Sequence of chain 1.A:
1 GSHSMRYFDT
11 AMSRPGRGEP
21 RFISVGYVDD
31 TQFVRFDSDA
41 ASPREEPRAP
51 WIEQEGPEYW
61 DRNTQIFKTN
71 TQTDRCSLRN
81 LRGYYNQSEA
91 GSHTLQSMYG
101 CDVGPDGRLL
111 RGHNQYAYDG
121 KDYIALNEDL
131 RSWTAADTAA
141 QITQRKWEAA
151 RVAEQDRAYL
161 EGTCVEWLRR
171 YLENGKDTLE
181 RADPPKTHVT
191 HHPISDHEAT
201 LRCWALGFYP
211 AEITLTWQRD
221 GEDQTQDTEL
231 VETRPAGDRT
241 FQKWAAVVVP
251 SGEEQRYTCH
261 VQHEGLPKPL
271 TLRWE

The small molecule below binds the protein below.
Small molecule (SMILES): CC(C)C[C@H](NC(=O)[C@H](CS)NC(=O)[C@H](Cc1ccc(O)cc1)NC(=O)[C@H](CCCCN)NC(=O)[C@H](CCCCN)NC(=O)[C@H](CCCCN)NC(=O)[C@@H](NC(=O)[C@@H](N)Cc1ccccc1)C(C)C)C(=O)O

Binding-site contacts:
Ligand atom C contacts residue TYR7 of chain 1.A at 3.1 Å (hydrophobic).
Ligand atom CA contacts residue SER77 of chain 1.A at 3.5 Å.
Ligand atom N contacts residue TYR7 of chain 1.A at 3.3 Å (h-bond).
Ligand atom O contacts residue ASN70 of chain 1.A at 2.9 Å (h-bond).
Ligand atom O contacts residue TYR159 of chain 1.A at 2.6 Å (h-bond).
Ligand atom SG contacts residue CYS76 of chain 1.A at 2.1 Å (h-bond).
Ligand atom SG contacts residue SER77 of chain 1.A at 3.4 Å (h-bond).
Ligand atom N contacts residue TYR171 of chain 1.A at 2.7 Å (h-bond).
Ligand atom CD2 contacts residue TRP167 of chain 1.A at 3.4 Å (hydrophobic).
Ligand atom CB contacts residue TYR99 of chain 1.A at 3.4 Å (hydrophobic).
Ligand atom O contacts residue ASN80 of chain 1.A at 3.0 Å (h-bond).
Ligand atom CD1 contacts residue SER77 of chain 1.A at 3.4 Å.
Ligand atom CG1 contacts residue ASN63 of chain 1.A at 3.4 Å.
Ligand atom CB contacts residue CYS76 of chain 1.A at 3.1 Å (hydrophobic).
Ligand atom NZ contacts residue ASP9 of chain 1.A at 2.8 Å (salt-bridge).
Ligand atom CB contacts residue ASN70 of chain 1.A at 3.5 Å.
Ligand atom O contacts residue TRP147 of chain 1.A at 3.4 Å.
Ligand atom SG contacts residue ASN80 of chain 1.A at 3.3 Å (h-bond).
Ligand atom O contacts residue TRP147 of chain 1.A at 3.0 Å (h-bond).
Ligand atom CA contacts residue TYR7 of chain 1.A at 3.3 Å (hydrophobic).
Ligand atom C contacts residue THR73 of chain 1.A at 3.4 Å.
Ligand atom CD contacts residue ASP9 of chain 1.A at 3.5 Å.
Ligand atom OXT contacts residue THR143 of chain 1.A at 2.6 Å (h-bond).
Ligand atom O contacts residue LYS146 of chain 1.A at 3.1 Å (salt-bridge).
Ligand atom O contacts residue TYR84 of chain 1.A at 3.4 Å (h-bond).
Ligand atom N contacts residue ASN70 of chain 1.A at 3.0 Å (h-bond).
Ligand atom N contacts residue SER77 of chain 1.A at 3.0 Å (h-bond).
Ligand atom N contacts residue ASN63 of chain 1.A at 3.0 Å (h-bond).
Ligand atom C contacts residue TYR84 of chain 1.A at 3.5 Å (hydrophobic).
Ligand atom N contacts residue TYR7 of chain 1.A at 2.9 Å (h-bond).
Ligand atom CG2 contacts residue TYR99 of chain 1.A at 3.2 Å (hydrophobic).
Ligand atom N contacts residue TYR99 of chain 1.A at 3.1 Å (h-bond).
Ligand atom O contacts residue LYS146 of chain 1.A at 3.0 Å (salt-bridge).
Ligand atom NZ contacts residue ASP74 of chain 1.A at 3.0 Å (salt-bridge).
Ligand atom NZ contacts residue SER97 of chain 1.A at 2.8 Å (h-bond).
Ligand atom CA contacts residue TYR171 of chain 1.A at 3.4 Å (hydrophobic).
Ligand atom NZ contacts residue ASP156 of chain 1.A at 2.8 Å (salt-bridge).
Ligand atom OXT contacts residue TYR84 of chain 1.A at 2.7 Å (h-bond).
Ligand atom N contacts residue THR73 of chain 1.A at 3.4 Å.
Ligand atom CE contacts residue ASP9 of chain 1.A at 3.4 Å.